The protein below binds the small molecule below.
Small molecule (SMILES): O=P(O)(O)OC[C@H]1O[C@](O)(CO)[C@@H](O)[C@@H]1O

Binding-site contacts:
Ligand atom C4 contacts residue MET248 of chain 2.A at 3.6 Å (hydrophobic).
Ligand atom O1P contacts residue LYS274 of chain 2.A at 4.0 Å.
Ligand atom O4 contacts residue MET248 of chain 2.A at 3.2 Å (h-bond).
Ligand atom C1 contacts residue ASP121 of chain 2.A at 3.5 Å.
Ligand atom O3 contacts residue SER247 of chain 2.A at 3.7 Å.
Ligand atom O6 contacts residue LYS274 of chain 2.A at 3.1 Å (salt-bridge).
Ligand atom O2 contacts residue ASP121 of chain 2.A at 3.8 Å.
Ligand atom C6 contacts residue GLY246 of chain 2.A at 3.7 Å.
Ligand atom O3P contacts residue ARG243 of chain 2.B at 3.8 Å.
Ligand atom O3P contacts residue TYR264 of chain 2.A at 3.7 Å.
Ligand atom O3P contacts residue TYR244 of chain 2.A at 2.5 Å (h-bond).
Ligand atom C1 contacts residue LEU275 of chain 2.A at 4.0 Å (hydrophobic).
Ligand atom O1P contacts residue TYR264 of chain 2.A at 2.6 Å (h-bond).
Ligand atom O5 contacts residue LYS274 of chain 2.A at 3.1 Å (salt-bridge).
Ligand atom O3 contacts residue MET248 of chain 2.A at 2.8 Å (h-bond).
Ligand atom P contacts residue TYR244 of chain 2.A at 3.8 Å.
Ligand atom O6 contacts residue TYR244 of chain 2.A at 3.9 Å.
Ligand atom C3 contacts residue MET248 of chain 2.A at 3.6 Å (hydrophobic).
Ligand atom O3 contacts residue ASP121 of chain 2.A at 2.7 Å (salt-bridge).
Ligand atom P contacts residue TYR264 of chain 2.A at 3.7 Å.
Ligand atom O2P contacts residue ASN212 of chain 2.A at 3.9 Å.
Ligand atom C6 contacts residue TYR244 of chain 2.A at 3.4 Å (hydrophobic).
Ligand atom C2 contacts residue ASP121 of chain 2.A at 3.9 Å.
Ligand atom C1 contacts residue GLU280 of chain 2.A at 3.8 Å.
Ligand atom O4 contacts residue SER247 of chain 2.A at 4.0 Å.
Ligand atom O1 contacts residue GLU280 of chain 2.A at 3.7 Å.
Ligand atom P contacts residue ASN212 of chain 2.A at 3.8 Å.
Ligand atom O6 contacts residue TYR264 of chain 2.A at 3.5 Å.
Ligand atom O1P contacts residue TYR215 of chain 2.A at 2.7 Å (h-bond).
Ligand atom O1 contacts residue ASP121 of chain 2.A at 2.9 Å (salt-bridge).
Ligand atom O2 contacts residue GLY122 of chain 2.A at 4.0 Å.
Ligand atom O1 contacts residue MG1 of chain 2.D at 3.2 Å.
Ligand atom O4 contacts residue GLY246 of chain 2.A at 4.0 Å.
Ligand atom O3 contacts residue GLY246 of chain 2.A at 3.9 Å.
Ligand atom P contacts residue TYR215 of chain 2.A at 3.9 Å.
Ligand atom C4 contacts residue GLY246 of chain 2.A at 3.2 Å.
Ligand atom O3P contacts residue ASN212 of chain 2.A at 2.9 Å (h-bond).
Ligand atom O2P contacts residue ARG243 of chain 2.B at 2.9 Å (salt-bridge).
Ligand atom O2 contacts residue GLY246 of chain 2.A at 4.0 Å.
Ligand atom C3 contacts residue ASP121 of chain 2.A at 3.8 Å.

Sequence of chain 2.A:
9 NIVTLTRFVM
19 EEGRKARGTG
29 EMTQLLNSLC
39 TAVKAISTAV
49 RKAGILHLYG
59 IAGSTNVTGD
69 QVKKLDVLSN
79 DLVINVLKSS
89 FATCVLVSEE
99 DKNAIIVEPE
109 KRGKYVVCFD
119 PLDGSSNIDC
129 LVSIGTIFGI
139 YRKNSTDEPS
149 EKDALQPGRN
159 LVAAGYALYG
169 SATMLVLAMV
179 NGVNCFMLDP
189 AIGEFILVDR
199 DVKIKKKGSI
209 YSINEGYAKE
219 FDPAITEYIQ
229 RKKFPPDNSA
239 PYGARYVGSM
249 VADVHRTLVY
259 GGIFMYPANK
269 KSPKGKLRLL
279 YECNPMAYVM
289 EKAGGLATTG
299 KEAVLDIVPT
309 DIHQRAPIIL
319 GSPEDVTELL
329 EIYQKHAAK

Sequence of chain 2.B:
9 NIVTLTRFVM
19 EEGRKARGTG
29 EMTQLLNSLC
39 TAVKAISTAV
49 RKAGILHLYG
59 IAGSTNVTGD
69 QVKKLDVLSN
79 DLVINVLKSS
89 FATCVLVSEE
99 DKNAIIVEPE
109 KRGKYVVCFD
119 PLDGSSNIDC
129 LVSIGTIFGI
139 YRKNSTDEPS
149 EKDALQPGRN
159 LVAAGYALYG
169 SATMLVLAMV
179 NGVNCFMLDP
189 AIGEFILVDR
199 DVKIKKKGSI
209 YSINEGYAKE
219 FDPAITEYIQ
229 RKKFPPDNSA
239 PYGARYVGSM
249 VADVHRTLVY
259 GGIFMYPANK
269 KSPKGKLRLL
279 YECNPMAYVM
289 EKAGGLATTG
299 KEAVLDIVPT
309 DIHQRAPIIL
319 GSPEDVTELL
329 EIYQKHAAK